Sequence of chain 1.A:
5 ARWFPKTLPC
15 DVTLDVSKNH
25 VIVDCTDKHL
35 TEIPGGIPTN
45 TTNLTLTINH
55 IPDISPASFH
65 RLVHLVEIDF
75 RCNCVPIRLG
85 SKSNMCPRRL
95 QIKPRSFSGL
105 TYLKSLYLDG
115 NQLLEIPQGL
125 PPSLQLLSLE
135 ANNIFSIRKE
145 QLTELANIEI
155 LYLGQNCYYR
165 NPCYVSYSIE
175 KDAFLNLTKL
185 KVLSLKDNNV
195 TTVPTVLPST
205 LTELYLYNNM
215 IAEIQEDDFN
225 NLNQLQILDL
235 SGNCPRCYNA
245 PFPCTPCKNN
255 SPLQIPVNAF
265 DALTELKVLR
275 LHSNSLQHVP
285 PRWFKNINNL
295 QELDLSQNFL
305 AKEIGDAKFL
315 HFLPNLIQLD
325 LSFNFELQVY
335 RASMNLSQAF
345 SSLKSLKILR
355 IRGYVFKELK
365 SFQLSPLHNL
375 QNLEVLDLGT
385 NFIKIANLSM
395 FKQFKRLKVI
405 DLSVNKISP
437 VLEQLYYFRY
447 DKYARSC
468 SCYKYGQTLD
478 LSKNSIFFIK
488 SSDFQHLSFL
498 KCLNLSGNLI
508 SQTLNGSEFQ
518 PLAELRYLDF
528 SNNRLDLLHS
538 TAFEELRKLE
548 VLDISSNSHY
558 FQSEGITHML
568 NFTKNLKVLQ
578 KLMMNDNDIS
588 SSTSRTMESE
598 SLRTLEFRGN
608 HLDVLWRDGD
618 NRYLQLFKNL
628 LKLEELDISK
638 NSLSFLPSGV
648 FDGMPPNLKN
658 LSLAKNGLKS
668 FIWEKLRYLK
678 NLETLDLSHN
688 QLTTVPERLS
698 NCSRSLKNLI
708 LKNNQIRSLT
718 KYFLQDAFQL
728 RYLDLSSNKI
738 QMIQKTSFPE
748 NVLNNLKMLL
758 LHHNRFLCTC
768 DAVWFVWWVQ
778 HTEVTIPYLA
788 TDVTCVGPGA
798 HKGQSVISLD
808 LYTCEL

This small molecule binds to this protein.
Small molecule (SMILES): CC(=O)N[C@@H]1[C@@H](O)[C@H](O)[C@@H](CO)O[C@H]1O

Binding-site contacts:
Ligand atom C1 contacts residue ASN698 of chain 1.A at 1.4 Å.
Ligand atom O7 contacts residue ARG701 of chain 1.A at 4.1 Å.
Ligand atom O5 contacts residue ARG695 of chain 1.A at 3.8 Å.
Ligand atom C3 contacts residue ASN698 of chain 1.A at 3.7 Å.
Ligand atom O5 contacts residue ASN698 of chain 1.A at 2.3 Å (h-bond).
Ligand atom C5 contacts residue ASN698 of chain 1.A at 3.6 Å.
Ligand atom C6 contacts residue ARG695 of chain 1.A at 4.4 Å.
Ligand atom O7 contacts residue SER697 of chain 1.A at 4.1 Å.
Ligand atom N2 contacts residue ARG674 of chain 1.A at 4.2 Å.
Ligand atom C2 contacts residue ASN698 of chain 1.A at 2.5 Å.
Ligand atom C4 contacts residue ASN698 of chain 1.A at 4.2 Å.
Ligand atom O6 contacts residue ARG695 of chain 1.A at 3.5 Å (salt-bridge).
Ligand atom C1 contacts residue ARG674 of chain 1.A at 4.1 Å.
Ligand atom C7 contacts residue ASN698 of chain 1.A at 3.3 Å.
Ligand atom C8 contacts residue ARG674 of chain 1.A at 3.8 Å.
Ligand atom C8 contacts residue ARG701 of chain 1.A at 3.8 Å.
Ligand atom C8 contacts residue ASN698 of chain 1.A at 3.6 Å.
Ligand atom C7 contacts residue ARG701 of chain 1.A at 4.1 Å.
Ligand atom O7 contacts residue ASN698 of chain 1.A at 3.4 Å (h-bond).
Ligand atom N2 contacts residue ASN698 of chain 1.A at 2.9 Å (h-bond).